Sequence of chain 1.C:
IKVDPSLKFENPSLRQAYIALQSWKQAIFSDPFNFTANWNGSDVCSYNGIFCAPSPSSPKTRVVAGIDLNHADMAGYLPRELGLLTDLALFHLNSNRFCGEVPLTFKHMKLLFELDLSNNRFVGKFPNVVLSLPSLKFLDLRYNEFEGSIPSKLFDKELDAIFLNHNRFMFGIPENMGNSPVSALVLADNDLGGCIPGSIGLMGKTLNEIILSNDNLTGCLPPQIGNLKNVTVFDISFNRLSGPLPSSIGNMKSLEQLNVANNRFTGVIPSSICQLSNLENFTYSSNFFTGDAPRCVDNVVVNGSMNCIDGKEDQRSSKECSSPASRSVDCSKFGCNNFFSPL

A small-molecule ligand and the protein it binds are described below.
Small molecule (SMILES): CC(=O)N[C@H]1[C@H](O[C@H]2[C@H](O)[C@@H](NC(C)=O)CO[C@@H]2CO)O[C@H](CO)[C@@H](O[C@@H]2O[C@H](CO)[C@@H](O)[C@H](O)[C@@H]2O)[C@@H]1O

Binding-site contacts:
Ligand atom C4 contacts residue ASN292 of chain 1.C at 4.2 Å.
Ligand atom O7 contacts residue GLN268 of chain 1.C at 3.8 Å.
Ligand atom C8 contacts residue ASN318 of chain 1.C at 4.0 Å.
Ligand atom C8 contacts residue SER296 of chain 1.C at 4.0 Å.
Ligand atom C2 contacts residue ASN292 of chain 1.C at 2.4 Å.
Ligand atom C6 contacts residue ASN270 of chain 1.C at 3.8 Å.
Ligand atom C5 contacts residue ASN292 of chain 1.C at 3.7 Å.
Ligand atom C1 contacts residue THR294 of chain 1.C at 4.4 Å.
Ligand atom C1 contacts residue ASN292 of chain 1.C at 1.4 Å.
Ligand atom C8 contacts residue NAG1 of chain 1.W at 3.2 Å.
Ligand atom C1 contacts residue GLN268 of chain 1.C at 4.3 Å.
Ligand atom C8 contacts residue ASN292 of chain 1.C at 4.4 Å.
Ligand atom C7 contacts residue ASN292 of chain 1.C at 3.3 Å.
Ligand atom O6 contacts residue ASN270 of chain 1.C at 2.7 Å (h-bond).
Ligand atom C8 contacts residue THR294 of chain 1.C at 4.2 Å.
Ligand atom O5 contacts residue THR294 of chain 1.C at 3.3 Å (h-bond).
Ligand atom C7 contacts residue NAG1 of chain 1.W at 4.1 Å.
Ligand atom C3 contacts residue ASN292 of chain 1.C at 3.8 Å.
Ligand atom N2 contacts residue ASN292 of chain 1.C at 2.8 Å (h-bond).
Ligand atom O7 contacts residue NAG1 of chain 1.W at 4.1 Å.
Ligand atom O6 contacts residue THR294 of chain 1.C at 3.9 Å.
Ligand atom C5 contacts residue THR294 of chain 1.C at 3.7 Å.
Ligand atom O5 contacts residue ASN292 of chain 1.C at 2.4 Å (h-bond).
Ligand atom O7 contacts residue ASN292 of chain 1.C at 3.5 Å (h-bond).
Ligand atom C6 contacts residue THR294 of chain 1.C at 3.2 Å.